Sequence of chain 1.G:
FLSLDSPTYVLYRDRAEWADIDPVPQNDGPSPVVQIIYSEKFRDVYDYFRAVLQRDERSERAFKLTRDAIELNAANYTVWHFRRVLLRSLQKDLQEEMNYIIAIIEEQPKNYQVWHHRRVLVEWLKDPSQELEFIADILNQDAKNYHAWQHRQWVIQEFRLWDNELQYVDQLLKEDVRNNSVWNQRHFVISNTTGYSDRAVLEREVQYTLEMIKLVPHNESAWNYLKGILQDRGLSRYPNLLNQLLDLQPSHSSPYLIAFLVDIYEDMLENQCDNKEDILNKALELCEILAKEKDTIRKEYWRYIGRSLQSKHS

Binding-site contacts:
Ligand atom CB contacts residue HIS321 of chain 1.H at 3.6 Å.
Ligand atom OXT contacts residue TYR166 of chain 1.G at 3.7 Å.
Ligand atom CD2 contacts residue LEU320 of chain 1.H at 4.1 Å (hydrophobic).
Ligand atom C contacts residue GLN167 of chain 1.G at 4.1 Å.
Ligand atom SG contacts residue ASP269 of chain 1.H at 3.1 Å (salt-bridge).
Ligand atom CB contacts residue LYS164 of chain 1.G at 4.1 Å.
Ligand atom CD2 contacts residue PHE174 of chain 1.H at 3.7 Å (hydrophobic).
Ligand atom CB contacts residue ZN1 of chain 1.BA at 3.4 Å.
Ligand atom O contacts residue TYR166 of chain 1.G at 3.6 Å.
Ligand atom CG contacts residue LEU320 of chain 1.H at 3.5 Å (hydrophobic).
Ligand atom O contacts residue LYS311 of chain 1.H at 3.6 Å.
Ligand atom CA contacts residue TYR166 of chain 1.G at 4.2 Å (hydrophobic).
Ligand atom NH2 contacts residue TYR40 of chain 1.H at 4.0 Å.
Ligand atom O contacts residue ARG173 of chain 1.H at 2.8 Å (salt-bridge).
Ligand atom NH2 contacts residue LEU43 of chain 1.H at 3.8 Å.
Ligand atom CD1 contacts residue LEU320 of chain 1.H at 3.5 Å (hydrophobic).
Ligand atom CD2 contacts residue ALA123 of chain 1.H at 3.9 Å (hydrophobic).
Ligand atom CD2 contacts residue HIS121 of chain 1.H at 3.7 Å.
Ligand atom C contacts residue ARG173 of chain 1.H at 3.8 Å.
Ligand atom C contacts residue TYR166 of chain 1.G at 3.6 Å (hydrophobic).
Ligand atom CD1 contacts residue THR49 of chain 1.H at 4.1 Å.
Ligand atom CD1 contacts residue TRP275 of chain 1.H at 4.0 Å (hydrophobic).
Ligand atom CZ contacts residue SER42 of chain 1.H at 4.2 Å.
Ligand atom CD1 contacts residue MET124 of chain 1.H at 3.4 Å (hydrophobic).
Ligand atom O contacts residue LEU320 of chain 1.H at 3.6 Å.
Ligand atom CB contacts residue MGM1 of chain 1.DA at 4.1 Å.
Ligand atom CA contacts residue ARG173 of chain 1.H at 3.9 Å.
Ligand atom N contacts residue LYS311 of chain 1.H at 3.4 Å.
Ligand atom O contacts residue GLN167 of chain 1.G at 3.0 Å (h-bond).
Ligand atom O contacts residue TYR166 of chain 1.G at 3.7 Å.
Ligand atom CD2 contacts residue MGM1 of chain 1.DA at 4.0 Å.
Ligand atom SG contacts residue HIS321 of chain 1.H at 3.5 Å (h-bond).
Ligand atom CD1 contacts residue ALA123 of chain 1.H at 3.6 Å (hydrophobic).
Ligand atom SG contacts residue LYS311 of chain 1.H at 3.6 Å.
Ligand atom N contacts residue HIS321 of chain 1.H at 4.0 Å.
Ligand atom CD2 contacts residue ARG173 of chain 1.H at 4.0 Å.
Ligand atom NH2 contacts residue SER42 of chain 1.H at 3.6 Å (h-bond).
Ligand atom O contacts residue MGM1 of chain 1.DA at 3.4 Å.
Ligand atom SG contacts residue ZN1 of chain 1.BA at 2.4 Å.
Ligand atom O contacts residue MGM1 of chain 1.DA at 3.6 Å.

Sequence of chain 1.H:
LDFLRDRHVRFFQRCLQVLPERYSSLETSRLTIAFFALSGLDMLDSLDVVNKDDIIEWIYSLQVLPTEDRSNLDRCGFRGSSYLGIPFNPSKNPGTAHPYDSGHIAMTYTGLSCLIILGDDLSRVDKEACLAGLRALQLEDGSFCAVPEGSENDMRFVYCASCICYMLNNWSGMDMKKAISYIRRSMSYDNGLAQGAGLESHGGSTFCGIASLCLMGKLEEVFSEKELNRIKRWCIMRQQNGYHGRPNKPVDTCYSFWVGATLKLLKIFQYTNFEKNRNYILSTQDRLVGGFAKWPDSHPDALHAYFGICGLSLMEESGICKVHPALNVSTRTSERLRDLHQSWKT

The protein below binds the small molecule below.
Small molecule (SMILES): CC(C)C[C@H](NC(=O)[C@H](CC(C)C)NC(=O)[C@@H](NC(=O)[C@H](CS)NC(=O)[C@@H](N)CCCN=C(N)N)C(C)C)C(=O)O